Binding-site contacts:
Ligand atom O7 contacts residue ASN61 of chain 1.F at 4.5 Å.
Ligand atom C4 contacts residue ASN61 of chain 1.F at 4.3 Å.
Ligand atom C2 contacts residue ASN61 of chain 1.F at 2.5 Å.
Ligand atom N2 contacts residue ASN61 of chain 1.F at 3.0 Å (h-bond).
Ligand atom C8 contacts residue ASN61 of chain 1.F at 3.8 Å.
Ligand atom C6 contacts residue ASN61 of chain 1.F at 4.4 Å.
Ligand atom O6 contacts residue LYS60 of chain 1.F at 4.0 Å.
Ligand atom C5 contacts residue ASN61 of chain 1.F at 3.7 Å.
Ligand atom C1 contacts residue ASN61 of chain 1.F at 1.4 Å.
Ligand atom O5 contacts residue ASN61 of chain 1.F at 2.4 Å (h-bond).
Ligand atom C7 contacts residue ASN61 of chain 1.F at 3.6 Å.
Ligand atom O6 contacts residue ASN61 of chain 1.F at 4.1 Å.
Ligand atom C3 contacts residue ASN61 of chain 1.F at 3.9 Å.

Sequence of chain 1.F:
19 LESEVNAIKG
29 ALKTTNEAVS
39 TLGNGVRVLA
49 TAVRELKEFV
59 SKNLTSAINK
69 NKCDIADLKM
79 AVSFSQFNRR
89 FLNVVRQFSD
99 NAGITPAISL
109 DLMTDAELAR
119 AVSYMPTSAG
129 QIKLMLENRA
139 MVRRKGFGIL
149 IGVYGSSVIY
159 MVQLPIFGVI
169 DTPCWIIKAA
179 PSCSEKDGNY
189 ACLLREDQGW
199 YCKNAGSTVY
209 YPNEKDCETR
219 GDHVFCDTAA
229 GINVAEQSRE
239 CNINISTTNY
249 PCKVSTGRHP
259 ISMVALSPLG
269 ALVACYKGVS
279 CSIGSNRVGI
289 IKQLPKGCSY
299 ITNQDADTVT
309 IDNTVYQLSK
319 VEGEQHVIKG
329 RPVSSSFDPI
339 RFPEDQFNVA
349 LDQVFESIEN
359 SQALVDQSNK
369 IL

The small molecule below binds the protein below.
Small molecule (SMILES): CC(=O)N[C@@H]1[C@@H](O)[C@H](O)[C@@H](CO)O[C@H]1O